Binding-site contacts:
Ligand atom C7 contacts residue ASN61 of chain 1.A at 3.3 Å.
Ligand atom C5 contacts residue ASN61 of chain 1.A at 3.8 Å.
Ligand atom O5 contacts residue ASN61 of chain 1.A at 2.4 Å (h-bond).
Ligand atom C8 contacts residue SER60 of chain 1.A at 4.4 Å.
Ligand atom C4 contacts residue ASN61 of chain 1.A at 4.3 Å.
Ligand atom C2 contacts residue ASN61 of chain 1.A at 2.5 Å.
Ligand atom O7 contacts residue ASN61 of chain 1.A at 3.2 Å (h-bond).
Ligand atom C8 contacts residue ASN61 of chain 1.A at 3.8 Å.
Ligand atom C8 contacts residue PHE59 of chain 1.A at 3.5 Å (hydrophobic).
Ligand atom N2 contacts residue ASN61 of chain 1.A at 3.0 Å (h-bond).
Ligand atom C1 contacts residue ASN61 of chain 1.A at 1.5 Å.
Ligand atom C3 contacts residue ASN61 of chain 1.A at 3.9 Å.
Ligand atom O6 contacts residue TYR28 of chain 1.A at 4.5 Å.

This protein binds this small molecule.
Small molecule (SMILES): CC(=O)N[C@@H]1[C@@H](O)[C@H](O)[C@@H](CO)O[C@H]1O

Sequence of chain 1.A:
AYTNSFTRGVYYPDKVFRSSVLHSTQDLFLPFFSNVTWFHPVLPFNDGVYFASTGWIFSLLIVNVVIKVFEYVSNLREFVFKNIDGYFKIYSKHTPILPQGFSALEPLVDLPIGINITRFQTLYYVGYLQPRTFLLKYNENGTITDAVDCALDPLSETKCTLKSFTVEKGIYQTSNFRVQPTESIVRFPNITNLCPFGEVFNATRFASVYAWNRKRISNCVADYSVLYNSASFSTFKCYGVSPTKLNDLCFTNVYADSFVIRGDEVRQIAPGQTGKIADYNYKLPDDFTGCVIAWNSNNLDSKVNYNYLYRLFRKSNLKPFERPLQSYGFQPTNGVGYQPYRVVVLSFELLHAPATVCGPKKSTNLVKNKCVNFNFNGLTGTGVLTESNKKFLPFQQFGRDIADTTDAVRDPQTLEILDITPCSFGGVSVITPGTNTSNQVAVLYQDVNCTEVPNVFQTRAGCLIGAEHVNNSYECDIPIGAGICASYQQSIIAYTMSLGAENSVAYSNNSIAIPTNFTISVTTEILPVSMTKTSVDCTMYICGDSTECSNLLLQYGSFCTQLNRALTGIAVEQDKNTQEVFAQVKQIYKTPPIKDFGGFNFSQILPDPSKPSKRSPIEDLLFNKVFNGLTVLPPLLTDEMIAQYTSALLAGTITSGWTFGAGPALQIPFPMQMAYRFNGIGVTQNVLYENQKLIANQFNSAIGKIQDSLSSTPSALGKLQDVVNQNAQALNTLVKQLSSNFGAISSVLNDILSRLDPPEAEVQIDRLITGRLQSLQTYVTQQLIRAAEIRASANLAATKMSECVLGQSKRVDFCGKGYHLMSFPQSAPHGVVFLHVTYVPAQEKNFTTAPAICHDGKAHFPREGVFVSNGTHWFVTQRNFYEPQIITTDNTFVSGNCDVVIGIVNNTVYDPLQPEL